Sequence of chain 1.A:
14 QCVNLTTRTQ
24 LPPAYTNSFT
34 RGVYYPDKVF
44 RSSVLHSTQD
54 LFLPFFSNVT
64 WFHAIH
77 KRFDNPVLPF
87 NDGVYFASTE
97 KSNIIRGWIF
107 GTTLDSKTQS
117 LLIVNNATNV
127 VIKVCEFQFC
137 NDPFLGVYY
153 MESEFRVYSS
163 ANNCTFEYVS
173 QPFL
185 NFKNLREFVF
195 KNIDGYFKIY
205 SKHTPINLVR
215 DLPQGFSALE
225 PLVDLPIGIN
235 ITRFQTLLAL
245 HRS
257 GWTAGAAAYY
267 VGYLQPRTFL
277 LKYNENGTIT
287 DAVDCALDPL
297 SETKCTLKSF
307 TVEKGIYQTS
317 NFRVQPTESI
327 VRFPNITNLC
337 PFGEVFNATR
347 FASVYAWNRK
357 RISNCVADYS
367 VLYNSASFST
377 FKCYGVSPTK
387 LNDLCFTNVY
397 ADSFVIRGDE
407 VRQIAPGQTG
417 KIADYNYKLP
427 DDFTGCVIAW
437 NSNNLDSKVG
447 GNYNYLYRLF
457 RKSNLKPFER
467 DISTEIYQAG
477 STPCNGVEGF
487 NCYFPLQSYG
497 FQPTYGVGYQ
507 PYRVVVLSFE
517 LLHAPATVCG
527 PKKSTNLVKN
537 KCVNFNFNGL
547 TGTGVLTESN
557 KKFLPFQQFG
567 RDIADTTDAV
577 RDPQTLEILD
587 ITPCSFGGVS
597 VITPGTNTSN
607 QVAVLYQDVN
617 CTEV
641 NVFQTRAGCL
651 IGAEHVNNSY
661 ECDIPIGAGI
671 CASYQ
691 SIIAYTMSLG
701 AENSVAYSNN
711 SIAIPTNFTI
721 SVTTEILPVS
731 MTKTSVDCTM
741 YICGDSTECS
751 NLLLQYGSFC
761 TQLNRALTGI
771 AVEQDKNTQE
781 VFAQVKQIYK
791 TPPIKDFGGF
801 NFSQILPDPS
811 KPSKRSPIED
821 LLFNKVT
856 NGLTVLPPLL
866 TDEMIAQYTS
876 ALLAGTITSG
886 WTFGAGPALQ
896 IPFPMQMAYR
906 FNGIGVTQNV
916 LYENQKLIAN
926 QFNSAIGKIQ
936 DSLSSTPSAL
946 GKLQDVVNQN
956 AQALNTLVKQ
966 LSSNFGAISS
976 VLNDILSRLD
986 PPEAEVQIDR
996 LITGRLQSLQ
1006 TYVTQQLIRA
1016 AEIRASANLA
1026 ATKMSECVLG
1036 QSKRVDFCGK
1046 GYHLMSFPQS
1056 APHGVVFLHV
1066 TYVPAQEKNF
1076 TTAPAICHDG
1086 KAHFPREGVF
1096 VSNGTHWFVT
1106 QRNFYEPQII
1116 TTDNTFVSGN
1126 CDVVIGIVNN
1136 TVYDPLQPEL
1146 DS

The small molecule below binds the protein below.
Small molecule (SMILES): CC(=O)N[C@@H]1[C@@H](O)[C@H](O)[C@@H](CO)O[C@H]1O

Binding-site contacts:
Ligand atom C1 contacts residue ASN61 of chain 1.A at 1.4 Å.
Ligand atom C8 contacts residue ASN61 of chain 1.A at 3.9 Å.
Ligand atom O7 contacts residue ASN61 of chain 1.A at 3.9 Å.
Ligand atom O5 contacts residue TYR28 of chain 1.A at 3.7 Å.
Ligand atom O6 contacts residue TYR28 of chain 1.A at 3.5 Å (h-bond).
Ligand atom C3 contacts residue ASN61 of chain 1.A at 3.8 Å.
Ligand atom C4 contacts residue ASN61 of chain 1.A at 4.2 Å.
Ligand atom O6 contacts residue ASN61 of chain 1.A at 4.5 Å.
Ligand atom C5 contacts residue TYR28 of chain 1.A at 3.7 Å (hydrophobic).
Ligand atom C6 contacts residue TYR28 of chain 1.A at 3.7 Å (hydrophobic).
Ligand atom N2 contacts residue ASN61 of chain 1.A at 3.0 Å (h-bond).
Ligand atom O5 contacts residue ASN61 of chain 1.A at 2.3 Å (h-bond).
Ligand atom C7 contacts residue ASN61 of chain 1.A at 3.5 Å.
Ligand atom C2 contacts residue ASN61 of chain 1.A at 2.5 Å.
Ligand atom C1 contacts residue TYR28 of chain 1.A at 3.7 Å (hydrophobic).
Ligand atom C5 contacts residue ASN61 of chain 1.A at 3.7 Å.